The small molecule below binds the protein below.
Small molecule (SMILES): CC(=O)N[C@@H]1[C@@H](O)[C@H](O)[C@@H](CO)O[C@H]1O

Sequence of chain 3.A:
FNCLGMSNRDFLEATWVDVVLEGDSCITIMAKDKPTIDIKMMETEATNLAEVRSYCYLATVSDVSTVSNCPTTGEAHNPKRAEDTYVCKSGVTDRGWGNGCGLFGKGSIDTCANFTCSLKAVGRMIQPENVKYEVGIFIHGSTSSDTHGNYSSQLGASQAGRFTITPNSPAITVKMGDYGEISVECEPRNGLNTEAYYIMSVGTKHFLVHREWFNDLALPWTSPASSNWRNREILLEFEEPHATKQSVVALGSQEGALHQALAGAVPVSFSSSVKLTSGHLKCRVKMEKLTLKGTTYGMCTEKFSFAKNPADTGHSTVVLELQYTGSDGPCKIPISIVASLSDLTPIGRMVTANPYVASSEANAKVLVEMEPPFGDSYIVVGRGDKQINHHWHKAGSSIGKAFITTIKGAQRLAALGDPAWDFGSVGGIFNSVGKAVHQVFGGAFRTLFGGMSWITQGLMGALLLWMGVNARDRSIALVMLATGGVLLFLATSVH

Binding-site contacts:
Ligand atom O7 contacts residue ASP67 of chain 3.A at 2.8 Å (salt-bridge).
Ligand atom C2 contacts residue ASN118 of chain 3.A at 2.4 Å.
Ligand atom C7 contacts residue TYR90 of chain 3.A at 4.2 Å (hydrophobic).
Ligand atom N2 contacts residue ASP67 of chain 3.A at 4.5 Å.
Ligand atom C7 contacts residue ASP67 of chain 3.A at 3.3 Å.
Ligand atom C3 contacts residue ASN118 of chain 3.A at 3.8 Å.
Ligand atom C8 contacts residue ASP67 of chain 3.A at 3.3 Å.
Ligand atom N2 contacts residue TYR90 of chain 3.A at 4.2 Å.
Ligand atom C4 contacts residue ASN118 of chain 3.A at 4.2 Å.
Ligand atom N2 contacts residue ASN118 of chain 3.A at 2.9 Å (h-bond).
Ligand atom C5 contacts residue ASN118 of chain 3.A at 3.6 Å.
Ligand atom O5 contacts residue PHE119 of chain 3.A at 4.1 Å.
Ligand atom C1 contacts residue THR120 of chain 3.A at 4.4 Å.
Ligand atom O5 contacts residue THR120 of chain 3.A at 3.2 Å (h-bond).
Ligand atom C6 contacts residue PHE119 of chain 3.A at 4.2 Å (hydrophobic).
Ligand atom O7 contacts residue ASN118 of chain 3.A at 4.3 Å.
Ligand atom C8 contacts residue ASN118 of chain 3.A at 3.6 Å.
Ligand atom O5 contacts residue THR89 of chain 3.A at 4.5 Å.
Ligand atom C7 contacts residue ASN118 of chain 3.A at 3.4 Å.
Ligand atom O6 contacts residue PHE119 of chain 3.A at 3.0 Å (h-bond).
Ligand atom C8 contacts residue SER66 of chain 3.A at 3.3 Å.
Ligand atom O5 contacts residue ASN118 of chain 3.A at 2.4 Å (h-bond).
Ligand atom C6 contacts residue THR120 of chain 3.A at 3.4 Å.
Ligand atom C1 contacts residue ASN118 of chain 3.A at 1.4 Å.
Ligand atom O6 contacts residue THR89 of chain 3.A at 4.0 Å.
Ligand atom C5 contacts residue THR120 of chain 3.A at 4.0 Å.
Ligand atom O6 contacts residue THR120 of chain 3.A at 3.1 Å (h-bond).
Ligand atom C5 contacts residue THR89 of chain 3.A at 4.5 Å.
Ligand atom O7 contacts residue TYR90 of chain 3.A at 3.8 Å.
Ligand atom C1 contacts residue THR89 of chain 3.A at 4.2 Å.